Binding-site contacts:
Ligand atom C6 contacts residue SER261 of chain 1.G at 3.9 Å.
Ligand atom C1 contacts residue ASN416 of chain 1.G at 1.4 Å.
Ligand atom O5 contacts residue ASN416 of chain 1.G at 2.3 Å (h-bond).
Ligand atom C8 contacts residue NAG1 of chain 1.V at 3.4 Å.
Ligand atom C7 contacts residue ASN416 of chain 1.G at 3.6 Å.
Ligand atom N2 contacts residue ASN416 of chain 1.G at 2.9 Å (h-bond).
Ligand atom C8 contacts residue ASN232 of chain 1.G at 3.8 Å.
Ligand atom O5 contacts residue SER261 of chain 1.G at 2.9 Å (h-bond).
Ligand atom O6 contacts residue SER261 of chain 1.G at 3.5 Å (h-bond).
Ligand atom C3 contacts residue ASN416 of chain 1.G at 3.8 Å.
Ligand atom O7 contacts residue ASN416 of chain 1.G at 3.8 Å.
Ligand atom C2 contacts residue ASN416 of chain 1.G at 2.4 Å.
Ligand atom C5 contacts residue ASN416 of chain 1.G at 3.6 Å.
Ligand atom C8 contacts residue ASN416 of chain 1.G at 4.0 Å.
Ligand atom C4 contacts residue ASN416 of chain 1.G at 4.2 Å.
Ligand atom C5 contacts residue SER261 of chain 1.G at 4.0 Å.
Ligand atom C1 contacts residue SER261 of chain 1.G at 3.8 Å.

A protein and the small-molecule ligand that binds it are described below.
Small molecule (SMILES): CC(=O)N[C@@H]1[C@@H](O)[C@H](O)[C@@H](CO)O[C@H]1O

Sequence of chain 1.G:
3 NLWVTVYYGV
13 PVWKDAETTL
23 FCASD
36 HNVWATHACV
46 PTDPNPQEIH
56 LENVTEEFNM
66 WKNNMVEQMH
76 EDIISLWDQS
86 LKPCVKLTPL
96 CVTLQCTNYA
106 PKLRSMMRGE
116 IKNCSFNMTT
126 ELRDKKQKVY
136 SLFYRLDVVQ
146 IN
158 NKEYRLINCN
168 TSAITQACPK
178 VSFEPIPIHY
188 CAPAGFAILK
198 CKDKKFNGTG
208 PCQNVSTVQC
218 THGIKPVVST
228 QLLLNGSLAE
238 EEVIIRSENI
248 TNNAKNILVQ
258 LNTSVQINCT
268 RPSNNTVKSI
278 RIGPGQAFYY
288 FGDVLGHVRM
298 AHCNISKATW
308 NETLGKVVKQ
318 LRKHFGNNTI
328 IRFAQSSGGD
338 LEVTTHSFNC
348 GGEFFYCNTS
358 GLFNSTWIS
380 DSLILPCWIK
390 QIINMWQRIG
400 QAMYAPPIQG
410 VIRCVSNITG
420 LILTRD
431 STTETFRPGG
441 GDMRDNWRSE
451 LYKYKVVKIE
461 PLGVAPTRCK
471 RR